Sequence of chain 1.J:
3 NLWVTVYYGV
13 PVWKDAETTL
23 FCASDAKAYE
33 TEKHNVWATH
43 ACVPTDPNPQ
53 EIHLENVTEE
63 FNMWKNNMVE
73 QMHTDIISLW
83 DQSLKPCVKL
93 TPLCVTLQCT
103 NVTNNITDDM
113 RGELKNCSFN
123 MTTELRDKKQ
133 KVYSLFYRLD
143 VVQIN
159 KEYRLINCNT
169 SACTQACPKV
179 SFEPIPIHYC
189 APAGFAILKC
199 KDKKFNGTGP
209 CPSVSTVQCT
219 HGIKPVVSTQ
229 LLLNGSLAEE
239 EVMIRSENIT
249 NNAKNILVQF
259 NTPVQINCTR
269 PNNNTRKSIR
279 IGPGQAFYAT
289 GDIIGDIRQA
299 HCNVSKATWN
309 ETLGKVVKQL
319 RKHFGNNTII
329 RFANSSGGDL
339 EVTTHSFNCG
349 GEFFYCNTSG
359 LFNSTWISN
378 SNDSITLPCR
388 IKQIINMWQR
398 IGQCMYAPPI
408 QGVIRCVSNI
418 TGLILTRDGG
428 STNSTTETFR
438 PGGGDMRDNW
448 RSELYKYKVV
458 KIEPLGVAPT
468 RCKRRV

Binding-site contacts:
Ligand atom C5 contacts residue ASN361 of chain 1.J at 3.7 Å.
Ligand atom C8 contacts residue ASN361 of chain 1.J at 4.4 Å.
Ligand atom O7 contacts residue ASN361 of chain 1.J at 3.3 Å (h-bond).
Ligand atom C3 contacts residue ASN361 of chain 1.J at 3.8 Å.
Ligand atom N2 contacts residue ASN361 of chain 1.J at 2.9 Å (h-bond).
Ligand atom C4 contacts residue ASN361 of chain 1.J at 4.2 Å.
Ligand atom O5 contacts residue ASN361 of chain 1.J at 2.4 Å (h-bond).
Ligand atom C8 contacts residue SER357 of chain 1.J at 4.2 Å.
Ligand atom C2 contacts residue ASN361 of chain 1.J at 2.4 Å.
Ligand atom C1 contacts residue ASN361 of chain 1.J at 1.4 Å.
Ligand atom C7 contacts residue ASN361 of chain 1.J at 3.3 Å.

A small-molecule ligand and the protein it binds are described below.
Small molecule (SMILES): CC(=O)N[C@@H]1[C@@H](O)[C@H](O)[C@@H](CO)O[C@H]1O